Binding-site contacts:
Ligand atom C1 contacts residue ASN238 of chain 1.PA at 1.4 Å.
Ligand atom N2 contacts residue LEU239 of chain 1.PA at 4.3 Å.
Ligand atom C2 contacts residue ASN238 of chain 1.PA at 2.5 Å.
Ligand atom O5 contacts residue VAL212 of chain 1.PA at 3.6 Å.
Ligand atom C6 contacts residue VAL212 of chain 1.PA at 3.8 Å (hydrophobic).
Ligand atom O7 contacts residue ASN238 of chain 1.PA at 3.9 Å.
Ligand atom C4 contacts residue ASN238 of chain 1.PA at 4.3 Å.
Ligand atom C5 contacts residue ASN238 of chain 1.PA at 3.7 Å.
Ligand atom O6 contacts residue VAL212 of chain 1.PA at 3.4 Å.
Ligand atom C7 contacts residue ASN238 of chain 1.PA at 3.9 Å.
Ligand atom C3 contacts residue ASN238 of chain 1.PA at 3.8 Å.
Ligand atom C8 contacts residue ILE170 of chain 1.PA at 4.3 Å (hydrophobic).
Ligand atom C1 contacts residue VAL212 of chain 1.PA at 4.3 Å (hydrophobic).
Ligand atom N2 contacts residue ASN238 of chain 1.PA at 2.9 Å (h-bond).
Ligand atom O5 contacts residue ASN238 of chain 1.PA at 2.4 Å (h-bond).

The small molecule below binds the protein below.
Small molecule (SMILES): CC(=O)N[C@@H]1[C@@H](O)[C@H](O)[C@@H](CO)O[C@H]1O

Sequence of chain 1.PA:
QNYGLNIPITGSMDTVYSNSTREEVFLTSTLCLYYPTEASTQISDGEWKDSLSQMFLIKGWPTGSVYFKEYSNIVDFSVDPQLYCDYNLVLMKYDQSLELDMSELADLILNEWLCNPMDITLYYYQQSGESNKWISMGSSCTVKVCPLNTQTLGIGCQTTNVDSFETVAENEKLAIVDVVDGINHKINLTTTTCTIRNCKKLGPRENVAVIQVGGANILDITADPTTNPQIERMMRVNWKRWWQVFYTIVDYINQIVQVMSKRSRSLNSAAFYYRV